Sequence of chain 3.A:
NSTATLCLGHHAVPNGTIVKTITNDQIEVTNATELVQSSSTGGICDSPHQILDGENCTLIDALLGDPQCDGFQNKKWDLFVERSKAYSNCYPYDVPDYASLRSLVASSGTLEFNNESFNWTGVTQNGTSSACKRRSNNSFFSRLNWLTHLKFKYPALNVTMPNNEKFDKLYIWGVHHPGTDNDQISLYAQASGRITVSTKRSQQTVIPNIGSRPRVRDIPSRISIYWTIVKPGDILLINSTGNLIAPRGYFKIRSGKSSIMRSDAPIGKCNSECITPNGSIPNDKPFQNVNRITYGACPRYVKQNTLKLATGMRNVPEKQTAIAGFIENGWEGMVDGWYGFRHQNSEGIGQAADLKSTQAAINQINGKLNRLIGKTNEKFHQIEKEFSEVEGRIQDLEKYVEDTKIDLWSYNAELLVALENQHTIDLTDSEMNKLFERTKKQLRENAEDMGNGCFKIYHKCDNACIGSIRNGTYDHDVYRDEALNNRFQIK

A small-molecule ligand and the protein it binds are described below.
Small molecule (SMILES): CC(=O)N[C@H]1[C@H](O[C@H]2[C@@H](O)[C@@H](CO)O[C@@H](O[C@H]3[C@H](O)[C@@H](O)[C@H](O)O[C@@H]3CO)[C@@H]2O)O[C@H](CO)[C@@H](O[C@@H]2O[C@H](CO[C@]3(C(=O)O)C[C@H](O)[C@@H](NC(C)=O)[C@H]([C@H](O)[C@H](O)CO)O3)[C@H](O)[C@H](O)[C@H]2O)[C@@H]1O

Binding-site contacts:
Ligand atom O1 contacts residue PHE159 of chain 3.A at 3.5 Å.
Ligand atom O6 contacts residue SER193 of chain 3.A at 3.4 Å (h-bond).
Ligand atom N5 contacts residue THR135 of chain 3.A at 3.1 Å (h-bond).
Ligand atom O1B contacts residue SER136 of chain 3.A at 3.3 Å.
Ligand atom C10 contacts residue LEU194 of chain 3.A at 3.6 Å (hydrophobic).
Ligand atom C2 contacts residue SER193 of chain 3.A at 3.8 Å.
Ligand atom C1 contacts residue PHE159 of chain 3.A at 3.4 Å (hydrophobic).
Ligand atom O10 contacts residue LEU194 of chain 3.A at 3.2 Å.
Ligand atom O4 contacts residue ILE226 of chain 3.A at 3.8 Å.
Ligand atom O4 contacts residue THR135 of chain 3.A at 3.6 Å.
Ligand atom C11 contacts residue GLY134 of chain 3.A at 3.7 Å.
Ligand atom C5 contacts residue PHE159 of chain 3.A at 3.7 Å (hydrophobic).
Ligand atom C4 contacts residue THR135 of chain 3.A at 3.4 Å.
Ligand atom O6 contacts residue PHE159 of chain 3.A at 3.5 Å.
Ligand atom O5 contacts residue PHE159 of chain 3.A at 3.3 Å.
Ligand atom C1 contacts residue SER137 of chain 3.A at 3.6 Å.
Ligand atom O6 contacts residue HIS156 of chain 3.A at 3.7 Å.
Ligand atom O4 contacts residue ASP225 of chain 3.A at 3.0 Å (salt-bridge).
Ligand atom O9 contacts residue TYR98 of chain 3.A at 3.2 Å (h-bond).
Ligand atom O8 contacts residue ILE226 of chain 3.A at 3.8 Å.
Ligand atom C3 contacts residue ASP225 of chain 3.A at 3.6 Å.
Ligand atom O2 contacts residue SER193 of chain 3.A at 2.7 Å (h-bond).
Ligand atom O8 contacts residue TYR98 of chain 3.A at 2.9 Å (h-bond).
Ligand atom N5 contacts residue TRP153 of chain 3.A at 3.8 Å.
Ligand atom C6 contacts residue SER193 of chain 3.A at 3.8 Å.
Ligand atom O9 contacts residue SER228 of chain 3.A at 2.7 Å (h-bond).
Ligand atom C9 contacts residue TYR98 of chain 3.A at 3.3 Å (hydrophobic).
Ligand atom O1A contacts residue SER136 of chain 3.A at 2.6 Å (h-bond).
Ligand atom C11 contacts residue TRP153 of chain 3.A at 3.7 Å (hydrophobic).
Ligand atom C9 contacts residue SER228 of chain 3.A at 3.7 Å.
Ligand atom O3 contacts residue ARG222 of chain 3.A at 3.2 Å (salt-bridge).
Ligand atom O1A contacts residue ILE226 of chain 3.A at 3.8 Å.
Ligand atom C4 contacts residue ASP225 of chain 3.A at 3.7 Å.
Ligand atom O1B contacts residue SER137 of chain 3.A at 2.7 Å (h-bond).
Ligand atom C11 contacts residue THR135 of chain 3.A at 3.8 Å.
Ligand atom C8 contacts residue TYR98 of chain 3.A at 3.7 Å (hydrophobic).
Ligand atom C1 contacts residue SER136 of chain 3.A at 3.4 Å.
Ligand atom O1A contacts residue SER137 of chain 3.A at 3.8 Å.
Ligand atom O1B contacts residue ASN145 of chain 3.A at 3.8 Å.
Ligand atom O3 contacts residue ASP225 of chain 3.A at 2.8 Å (salt-bridge).